A protein and the small-molecule ligand that binds it are described below.
Small molecule (SMILES): C=CC[C@@H]1CC[C@]2(C)[C@@H]([C@H](C)CCCC(C)(C)O)CC[C@H]2/C1=C/C=C1C[C@@H](O)C(=CCO)[C@H](O)C1

Sequence of chain 1.A:
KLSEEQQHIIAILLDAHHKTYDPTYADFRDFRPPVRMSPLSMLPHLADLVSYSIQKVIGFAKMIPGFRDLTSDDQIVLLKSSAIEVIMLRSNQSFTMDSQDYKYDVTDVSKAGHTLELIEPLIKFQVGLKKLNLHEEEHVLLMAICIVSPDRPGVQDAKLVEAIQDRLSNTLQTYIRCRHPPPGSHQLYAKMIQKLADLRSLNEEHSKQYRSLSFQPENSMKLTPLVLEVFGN

Binding-site contacts:
Ligand atom C04 contacts residue SER122 of chain 1.A at 3.9 Å.
Ligand atom O01 contacts residue SER81 of chain 1.A at 2.7 Å (h-bond).
Ligand atom O03 contacts residue HIS241 of chain 1.A at 2.9 Å (h-bond).
Ligand atom C26 contacts residue HIS149 of chain 1.A at 3.9 Å.
Ligand atom O04 contacts residue TYR80 of chain 1.A at 3.6 Å.
Ligand atom O02 contacts residue TYR42 of chain 1.A at 3.5 Å (h-bond).
Ligand atom C24 contacts residue HIS241 of chain 1.A at 3.8 Å.
Ligand atom C12 contacts residue VAL144 of chain 1.A at 3.6 Å (hydrophobic).
Ligand atom C03 contacts residue SER122 of chain 1.A at 3.9 Å.
Ligand atom C26 contacts residue LEU71 of chain 1.A at 3.6 Å (hydrophobic).
Ligand atom C23 contacts residue HIS149 of chain 1.A at 3.8 Å.
Ligand atom C33 contacts residue TYR38 of chain 1.A at 3.8 Å (hydrophobic).
Ligand atom C32 contacts residue ARG118 of chain 1.A at 3.7 Å.
Ligand atom C07 contacts residue SER119 of chain 1.A at 3.5 Å.
Ligand atom O04 contacts residue PHE45 of chain 1.A at 3.6 Å.
Ligand atom O01 contacts residue ARG118 of chain 1.A at 2.7 Å (salt-bridge).
Ligand atom C25 contacts residue HIS149 of chain 1.A at 3.8 Å.
Ligand atom C33 contacts residue ASP39 of chain 1.A at 3.8 Å.
Ligand atom C25 contacts residue HIS241 of chain 1.A at 3.9 Å.
Ligand atom C02 contacts residue TYR38 of chain 1.A at 3.6 Å (hydrophobic).
Ligand atom C03 contacts residue TYR38 of chain 1.A at 3.5 Å (hydrophobic).
Ligand atom C03 contacts residue TYR42 of chain 1.A at 3.3 Å (hydrophobic).
Ligand atom C32 contacts residue TYR38 of chain 1.A at 3.5 Å (hydrophobic).
Ligand atom C01 contacts residue ARG118 of chain 1.A at 3.7 Å.
Ligand atom O02 contacts residue TYR38 of chain 1.A at 2.8 Å (h-bond).
Ligand atom C06 contacts residue SER119 of chain 1.A at 3.5 Å.
Ligand atom C26 contacts residue ALA147 of chain 1.A at 3.8 Å (hydrophobic).
Ligand atom C21 contacts residue LEU153 of chain 1.A at 3.6 Å (hydrophobic).
Ligand atom C10 contacts residue SER81 of chain 1.A at 3.5 Å.
Ligand atom O02 contacts residue SER122 of chain 1.A at 3.0 Å (h-bond).
Ligand atom C24 contacts residue VAL78 of chain 1.A at 3.7 Å (hydrophobic).
Ligand atom C15 contacts residue ILE115 of chain 1.A at 3.9 Å (hydrophobic).
Ligand atom C11 contacts residue VAL144 of chain 1.A at 3.8 Å (hydrophobic).
Ligand atom O02 contacts residue SER119 of chain 1.A at 3.5 Å.
Ligand atom O04 contacts residue ASP39 of chain 1.A at 3.7 Å.
Ligand atom O03 contacts residue HIS149 of chain 1.A at 2.7 Å (h-bond).
Ligand atom C01 contacts residue SER81 of chain 1.A at 3.7 Å.
Ligand atom C33 contacts residue PHE45 of chain 1.A at 3.7 Å (hydrophobic).
Ligand atom C11 contacts residue TYR139 of chain 1.A at 3.9 Å (hydrophobic).
Ligand atom C04 contacts residue TYR42 of chain 1.A at 3.6 Å (hydrophobic).